Sequence of chain 1.A:
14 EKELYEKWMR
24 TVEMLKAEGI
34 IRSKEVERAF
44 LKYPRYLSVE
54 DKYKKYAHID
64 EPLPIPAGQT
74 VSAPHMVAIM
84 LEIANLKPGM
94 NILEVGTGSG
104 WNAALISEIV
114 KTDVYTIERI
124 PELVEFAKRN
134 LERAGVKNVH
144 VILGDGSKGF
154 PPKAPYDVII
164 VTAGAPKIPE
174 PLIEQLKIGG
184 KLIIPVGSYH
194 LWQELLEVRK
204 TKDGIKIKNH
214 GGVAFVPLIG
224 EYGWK

Binding-site contacts:
Ligand atom O contacts residue THR73 of chain 1.A at 3.5 Å (h-bond).
Ligand atom OD1 contacts residue ALA76 of chain 1.A at 2.8 Å (h-bond).
Ligand atom N contacts residue MET79 of chain 1.A at 3.0 Å.
Ligand atom C contacts residue PRO65 of chain 1.A at 3.4 Å (hydrophobic).
Ligand atom N contacts residue HIS78 of chain 1.A at 3.1 Å (h-bond).
Ligand atom C contacts residue SER75 of chain 1.A at 3.6 Å.
Ligand atom CG contacts residue VAL219 of chain 1.A at 3.6 Å (hydrophobic).
Ligand atom OXT contacts residue THR73 of chain 1.A at 3.5 Å (h-bond).
Ligand atom OD1 contacts residue MET79 of chain 1.A at 3.4 Å.
Ligand atom CB contacts residue HIS78 of chain 1.A at 3.7 Å.
Ligand atom O contacts residue PRO65 of chain 1.A at 3.2 Å.
Ligand atom C contacts residue NA1 of chain 1.F at 3.0 Å.
Ligand atom CZ contacts residue PRO67 of chain 1.A at 3.6 Å (hydrophobic).
Ligand atom N contacts residue ALA217 of chain 1.A at 2.9 Å (h-bond).
Ligand atom CA contacts residue HIS78 of chain 1.A at 3.7 Å.
Ligand atom CA contacts residue MET79 of chain 1.A at 3.4 Å (hydrophobic).
Ligand atom N contacts residue ALA217 of chain 1.A at 2.8 Å (h-bond).
Ligand atom CA contacts residue ALA217 of chain 1.A at 3.6 Å (hydrophobic).
Ligand atom CG contacts residue ALA217 of chain 1.A at 3.6 Å (hydrophobic).
Ligand atom O contacts residue ALA217 of chain 1.A at 2.8 Å (h-bond).
Ligand atom O contacts residue PRO65 of chain 1.A at 2.7 Å.
Ligand atom OD1 contacts residue SER75 of chain 1.A at 3.7 Å.
Ligand atom OXT contacts residue NA1 of chain 1.F at 2.4 Å (h-bond).
Ligand atom O contacts residue VAL219 of chain 1.A at 2.9 Å (h-bond).
Ligand atom CB contacts residue PHE218 of chain 1.A at 3.6 Å (hydrophobic).
Ligand atom CE1 contacts residue ALA217 of chain 1.A at 3.6 Å (hydrophobic).
Ligand atom NE2 contacts residue ALA217 of chain 1.A at 3.7 Å.
Ligand atom C contacts residue MET79 of chain 1.A at 2.9 Å (hydrophobic).
Ligand atom CB contacts residue ALA217 of chain 1.A at 3.2 Å (hydrophobic).
Ligand atom O contacts residue VAL216 of chain 1.A at 3.3 Å.
Ligand atom OXT contacts residue SER75 of chain 1.A at 2.6 Å (h-bond).
Ligand atom O contacts residue THR73 of chain 1.A at 3.0 Å (h-bond).
Ligand atom O contacts residue PHE218 of chain 1.A at 3.4 Å.
Ligand atom CA contacts residue MET79 of chain 1.A at 3.6 Å (hydrophobic).
Ligand atom C contacts residue THR73 of chain 1.A at 3.5 Å.
Ligand atom C contacts residue ALA217 of chain 1.A at 3.7 Å (hydrophobic).
Ligand atom CB contacts residue MET79 of chain 1.A at 3.6 Å (hydrophobic).
Ligand atom O contacts residue MET79 of chain 1.A at 3.2 Å.
Ligand atom O contacts residue NA1 of chain 1.F at 3.1 Å (h-bond).
Ligand atom C contacts residue PHE218 of chain 1.A at 3.7 Å (hydrophobic).

This protein binds this small molecule.
Small molecule (SMILES): CC(C)[C@H](N)C(=O)N[C@@H](Cc1ccc(O)cc1)C(=O)N1CCC[C@H]1C(=O)N[C@@H](CC(=O)N[C@@H](Cc1cnc[nH]1)C(=O)N[C@@H](C)C(=O)O)C(=O)O